Binding-site contacts:
Ligand atom CAD contacts residue HIS102 of chain 1.C at 4.0 Å.
Ligand atom CAH contacts residue ASP195 of chain 1.C at 3.7 Å.
Ligand atom CAF contacts residue TRP198 of chain 1.C at 3.9 Å (hydrophobic).
Ligand atom CAD contacts residue ASP195 of chain 1.C at 3.1 Å.
Ligand atom CAB contacts residue HIS32 of chain 1.C at 3.4 Å.
Ligand atom CAC contacts residue ASP195 of chain 1.C at 4.2 Å.
Ligand atom CAH contacts residue TYR144 of chain 1.C at 4.3 Å (hydrophobic).
Ligand atom CAC contacts residue TRP282 of chain 1.C at 3.8 Å (hydrophobic).
Ligand atom OAI contacts residue ASP195 of chain 1.C at 3.5 Å (salt-bridge).
Ligand atom CAB contacts residue TRP282 of chain 1.C at 3.7 Å (hydrophobic).
Ligand atom CAC contacts residue HIS101 of chain 1.C at 4.0 Å.
Ligand atom CAF contacts residue TRP54 of chain 1.C at 3.7 Å (hydrophobic).
Ligand atom CAD contacts residue GLU254 of chain 1.C at 4.3 Å.
Ligand atom NAE contacts residue GLU254 of chain 1.C at 3.3 Å (salt-bridge).
Ligand atom CAB contacts residue ASP195 of chain 1.C at 4.0 Å.
Ligand atom OAJ contacts residue TRP54 of chain 1.C at 3.3 Å (h-bond).
Ligand atom OAJ contacts residue TRP282 of chain 1.C at 4.1 Å.
Ligand atom OAI contacts residue HIS32 of chain 1.C at 2.6 Å (h-bond).
Ligand atom CAH contacts residue HIS32 of chain 1.C at 4.2 Å.
Ligand atom OAI contacts residue TYR144 of chain 1.C at 3.4 Å (h-bond).
Ligand atom CAC contacts residue GLU53 of chain 1.C at 3.4 Å.
Ligand atom CAA contacts residue ASP195 of chain 1.C at 3.6 Å.
Ligand atom CAG contacts residue TRP198 of chain 1.C at 3.6 Å (hydrophobic).
Ligand atom CAF contacts residue GLU254 of chain 1.C at 4.2 Å.
Ligand atom CAB contacts residue HIS101 of chain 1.C at 3.9 Å.
Ligand atom OAI contacts residue HIS101 of chain 1.C at 2.9 Å (h-bond).
Ligand atom NAE contacts residue ASP195 of chain 1.C at 2.7 Å (salt-bridge).
Ligand atom CAA contacts residue TRP282 of chain 1.C at 3.8 Å (hydrophobic).
Ligand atom CAF contacts residue ASP195 of chain 1.C at 4.0 Å.
Ligand atom CAG contacts residue TRP54 of chain 1.C at 3.7 Å (hydrophobic).
Ligand atom CAC contacts residue TRP54 of chain 1.C at 4.2 Å (hydrophobic).
Ligand atom CAB contacts residue GLU53 of chain 1.C at 4.1 Å.
Ligand atom CAF contacts residue HIS102 of chain 1.C at 4.0 Å.
Ligand atom OAJ contacts residue HIS101 of chain 1.C at 3.2 Å (h-bond).
Ligand atom CAA contacts residue GLU254 of chain 1.C at 3.4 Å.
Ligand atom CAH contacts residue TRP193 of chain 1.C at 3.6 Å (hydrophobic).
Ligand atom OAJ contacts residue GLU53 of chain 1.C at 2.4 Å (salt-bridge).
Ligand atom CAH contacts residue GLU254 of chain 1.C at 3.7 Å.
Ligand atom NAE contacts residue ARG228 of chain 1.C at 4.2 Å.
Ligand atom CAH contacts residue TRP282 of chain 1.C at 4.1 Å (hydrophobic).

Sequence of chain 1.C:
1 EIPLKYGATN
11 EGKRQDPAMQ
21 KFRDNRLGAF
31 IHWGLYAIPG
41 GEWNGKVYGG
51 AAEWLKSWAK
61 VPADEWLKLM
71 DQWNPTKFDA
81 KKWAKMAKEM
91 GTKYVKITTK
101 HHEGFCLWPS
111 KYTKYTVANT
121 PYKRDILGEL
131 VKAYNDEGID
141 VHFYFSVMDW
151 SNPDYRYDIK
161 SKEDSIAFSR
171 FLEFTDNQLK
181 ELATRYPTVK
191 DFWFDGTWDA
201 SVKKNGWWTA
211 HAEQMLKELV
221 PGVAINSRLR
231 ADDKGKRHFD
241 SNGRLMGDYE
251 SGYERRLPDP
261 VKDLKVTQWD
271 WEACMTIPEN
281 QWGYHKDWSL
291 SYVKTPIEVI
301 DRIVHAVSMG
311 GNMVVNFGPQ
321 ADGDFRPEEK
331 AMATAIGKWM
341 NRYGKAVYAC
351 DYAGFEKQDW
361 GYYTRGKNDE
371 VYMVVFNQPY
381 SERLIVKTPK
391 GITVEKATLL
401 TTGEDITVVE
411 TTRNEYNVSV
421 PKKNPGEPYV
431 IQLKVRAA

A small-molecule ligand and the protein it binds are described below.
Small molecule (SMILES): C#C[C@@H]1N[C@@H](C)[C@@H](O)[C@H]1O